Binding-site contacts:
Ligand atom C5 contacts residue ALA99 of chain 1.A at 3.7 Å (hydrophobic).
Ligand atom O1 contacts residue SER126 of chain 1.A at 3.0 Å (h-bond).
Ligand atom C6 contacts residue PRO125 of chain 1.A at 4.0 Å (hydrophobic).
Ligand atom CG contacts residue LEU1 of chain 1.P at 4.1 Å (hydrophobic).
Ligand atom CA contacts residue LEU1 of chain 1.P at 2.4 Å (hydrophobic).
Ligand atom C contacts residue GLY69 of chain 1.A at 3.9 Å.
Ligand atom C4 contacts residue SER98 of chain 1.A at 4.0 Å.
Ligand atom CB contacts residue GLY69 of chain 1.A at 3.3 Å.
Ligand atom O1 contacts residue HIS123 of chain 1.A at 4.0 Å.
Ligand atom O contacts residue GLY70 of chain 1.A at 3.3 Å.
Ligand atom C contacts residue LEU1 of chain 1.P at 4.0 Å (hydrophobic).
Ligand atom O contacts residue LEU1 of chain 1.P at 2.2 Å (h-bond).
Ligand atom CA contacts residue SER126 of chain 1.A at 3.9 Å.
Ligand atom C4 contacts residue ALA99 of chain 1.A at 3.6 Å (hydrophobic).
Ligand atom C7 contacts residue SER126 of chain 1.A at 3.8 Å.
Ligand atom CA contacts residue GLY69 of chain 1.A at 3.9 Å.
Ligand atom N contacts residue GLY69 of chain 1.A at 3.2 Å (h-bond).
Ligand atom CB contacts residue GLY70 of chain 1.A at 3.9 Å.
Ligand atom C4 contacts residue MET152 of chain 1.A at 3.9 Å (hydrophobic).
Ligand atom C3 contacts residue PHE71 of chain 1.A at 3.8 Å (hydrophobic).
Ligand atom C3 contacts residue ALA99 of chain 1.A at 3.8 Å (hydrophobic).
Ligand atom O1 contacts residue LEU1 of chain 1.P at 4.1 Å.
Ligand atom C6 contacts residue SER98 of chain 1.A at 3.6 Å.
Ligand atom C6 contacts residue HIS123 of chain 1.A at 3.6 Å.
Ligand atom O1 contacts residue PRO125 of chain 1.A at 3.6 Å.
Ligand atom CB contacts residue LEU1 of chain 1.P at 3.6 Å (hydrophobic).
Ligand atom C2 contacts residue GLY69 of chain 1.A at 3.6 Å.
Ligand atom C7 contacts residue LEU1 of chain 1.P at 1.3 Å (hydrophobic).
Ligand atom C1 contacts residue GLY69 of chain 1.A at 4.0 Å.
Ligand atom C1 contacts residue PRO125 of chain 1.A at 4.0 Å (hydrophobic).
Ligand atom C3 contacts residue LEU74 of chain 1.A at 3.9 Å (hydrophobic).
Ligand atom CD1 contacts residue LEU1 of chain 1.P at 4.1 Å (hydrophobic).
Ligand atom C5 contacts residue SER98 of chain 1.A at 3.5 Å.
Ligand atom C5 contacts residue MET152 of chain 1.A at 4.0 Å (hydrophobic).
Ligand atom C5 contacts residue HIS123 of chain 1.A at 3.4 Å.
Ligand atom C2 contacts residue PHE71 of chain 1.A at 4.1 Å (hydrophobic).
Ligand atom N contacts residue LEU1 of chain 1.P at 3.2 Å (h-bond).
Ligand atom C contacts residue SER126 of chain 1.A at 3.9 Å.
Ligand atom C contacts residue PRO125 of chain 1.A at 4.0 Å (hydrophobic).
Ligand atom O contacts residue PHE71 of chain 1.A at 3.6 Å (h-bond).

This small molecule binds to this protein.
Small molecule (SMILES): CC(C)C[C@H](NC(=O)c1ccccc1)C(=O)O

Sequence of chain 1.A:
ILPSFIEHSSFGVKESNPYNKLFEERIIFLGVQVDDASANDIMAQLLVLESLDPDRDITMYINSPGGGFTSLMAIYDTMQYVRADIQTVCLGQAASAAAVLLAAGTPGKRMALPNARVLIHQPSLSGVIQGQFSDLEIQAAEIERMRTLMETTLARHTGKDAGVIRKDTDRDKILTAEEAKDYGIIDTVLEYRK